Binding-site contacts:
Ligand atom O6 contacts residue LYS313 of chain 1.A at 4.5 Å.
Ligand atom N2 contacts residue TRP221 of chain 1.A at 4.4 Å.
Ligand atom C5 contacts residue ASN314 of chain 1.A at 3.7 Å.
Ligand atom O5 contacts residue ASN314 of chain 1.A at 2.4 Å (h-bond).
Ligand atom C7 contacts residue ASN222 of chain 1.A at 4.1 Å.
Ligand atom C7 contacts residue ASN314 of chain 1.A at 3.5 Å.
Ligand atom C8 contacts residue TRP221 of chain 1.A at 4.0 Å (hydrophobic).
Ligand atom O5 contacts residue LYS313 of chain 1.A at 3.8 Å.
Ligand atom O7 contacts residue ASN314 of chain 1.A at 3.8 Å.
Ligand atom O7 contacts residue TRP221 of chain 1.A at 3.2 Å (h-bond).
Ligand atom C6 contacts residue LYS313 of chain 1.A at 4.4 Å.
Ligand atom C1 contacts residue ASN314 of chain 1.A at 1.5 Å.
Ligand atom O7 contacts residue ASN222 of chain 1.A at 3.1 Å (h-bond).
Ligand atom C1 contacts residue ASN222 of chain 1.A at 3.8 Å.
Ligand atom C8 contacts residue ARG183 of chain 1.A at 4.4 Å.
Ligand atom C2 contacts residue ASN222 of chain 1.A at 3.9 Å.
Ligand atom C4 contacts residue ASN314 of chain 1.A at 4.2 Å.
Ligand atom N2 contacts residue ASN314 of chain 1.A at 2.8 Å (h-bond).
Ligand atom O5 contacts residue ASN222 of chain 1.A at 3.9 Å.
Ligand atom C2 contacts residue ASN314 of chain 1.A at 2.4 Å.
Ligand atom C7 contacts residue TRP221 of chain 1.A at 3.6 Å (hydrophobic).
Ligand atom C3 contacts residue ASN314 of chain 1.A at 3.8 Å.

This small molecule binds to this protein.
Small molecule (SMILES): CC(=O)N[C@@H]1[C@@H](O)[C@H](O)[C@@H](CO)O[C@H]1O

Sequence of chain 1.A:
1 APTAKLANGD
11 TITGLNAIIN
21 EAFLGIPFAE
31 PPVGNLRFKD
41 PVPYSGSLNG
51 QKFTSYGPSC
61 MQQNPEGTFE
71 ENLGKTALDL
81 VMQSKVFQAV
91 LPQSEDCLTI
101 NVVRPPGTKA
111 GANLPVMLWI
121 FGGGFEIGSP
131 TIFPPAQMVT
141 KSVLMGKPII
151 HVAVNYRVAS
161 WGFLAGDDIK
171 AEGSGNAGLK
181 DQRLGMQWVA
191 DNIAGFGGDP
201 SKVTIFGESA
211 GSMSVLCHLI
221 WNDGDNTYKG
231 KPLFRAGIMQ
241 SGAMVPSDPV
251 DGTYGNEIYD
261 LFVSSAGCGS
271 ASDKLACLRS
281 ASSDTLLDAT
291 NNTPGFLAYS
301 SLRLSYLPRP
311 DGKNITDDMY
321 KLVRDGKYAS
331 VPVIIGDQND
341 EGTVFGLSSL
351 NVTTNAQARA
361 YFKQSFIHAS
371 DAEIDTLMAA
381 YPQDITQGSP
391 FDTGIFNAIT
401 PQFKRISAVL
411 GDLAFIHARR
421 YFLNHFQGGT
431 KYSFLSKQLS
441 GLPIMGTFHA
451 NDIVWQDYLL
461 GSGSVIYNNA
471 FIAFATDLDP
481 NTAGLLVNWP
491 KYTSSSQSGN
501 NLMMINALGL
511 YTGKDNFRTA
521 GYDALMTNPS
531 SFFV